The protein below binds the small molecule below.
Small molecule (SMILES): CC(=O)N[C@@H]1[C@@H](O)[C@H](O)[C@@H](CO)O[C@H]1O

Sequence of chain 1.B:
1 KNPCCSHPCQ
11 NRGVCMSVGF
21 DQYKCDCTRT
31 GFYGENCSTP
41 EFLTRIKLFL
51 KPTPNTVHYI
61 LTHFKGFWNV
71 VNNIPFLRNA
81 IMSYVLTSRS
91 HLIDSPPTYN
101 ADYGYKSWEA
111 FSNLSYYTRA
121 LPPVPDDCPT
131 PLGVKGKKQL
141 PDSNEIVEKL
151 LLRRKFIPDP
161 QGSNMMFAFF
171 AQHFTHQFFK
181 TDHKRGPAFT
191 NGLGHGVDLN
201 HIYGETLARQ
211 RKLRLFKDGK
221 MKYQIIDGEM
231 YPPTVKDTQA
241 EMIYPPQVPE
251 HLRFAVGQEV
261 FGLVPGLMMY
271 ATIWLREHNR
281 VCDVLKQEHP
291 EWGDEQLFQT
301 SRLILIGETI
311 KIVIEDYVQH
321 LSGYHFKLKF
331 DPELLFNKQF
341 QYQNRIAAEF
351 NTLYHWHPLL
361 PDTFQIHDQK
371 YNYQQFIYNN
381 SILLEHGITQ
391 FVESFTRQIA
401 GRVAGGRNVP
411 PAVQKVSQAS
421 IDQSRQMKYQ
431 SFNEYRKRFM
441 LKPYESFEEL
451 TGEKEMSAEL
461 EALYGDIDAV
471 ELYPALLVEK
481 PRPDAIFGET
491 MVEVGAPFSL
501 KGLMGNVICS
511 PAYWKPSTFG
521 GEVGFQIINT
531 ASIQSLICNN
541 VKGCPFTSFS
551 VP

Binding-site contacts:
Ligand atom C3 contacts residue ASN36 of chain 1.B at 3.8 Å.
Ligand atom C8 contacts residue GLU35 of chain 1.B at 4.0 Å.
Ligand atom O5 contacts residue TYR23 of chain 1.B at 3.2 Å (h-bond).
Ligand atom N2 contacts residue ASN36 of chain 1.B at 3.1 Å (h-bond).
Ligand atom C5 contacts residue ASN36 of chain 1.B at 3.6 Å.
Ligand atom O5 contacts residue GLU35 of chain 1.B at 4.2 Å.
Ligand atom C1 contacts residue ASN36 of chain 1.B at 1.4 Å.
Ligand atom C6 contacts residue TYR23 of chain 1.B at 4.0 Å (hydrophobic).
Ligand atom N2 contacts residue GLU35 of chain 1.B at 3.2 Å (salt-bridge).
Ligand atom C1 contacts residue GLU35 of chain 1.B at 3.2 Å.
Ligand atom C2 contacts residue ASN36 of chain 1.B at 2.5 Å.
Ligand atom C3 contacts residue GLU35 of chain 1.B at 4.0 Å.
Ligand atom O5 contacts residue ASN36 of chain 1.B at 2.3 Å (h-bond).
Ligand atom C2 contacts residue GLU35 of chain 1.B at 3.6 Å.
Ligand atom C7 contacts residue ASN36 of chain 1.B at 3.3 Å.
Ligand atom C1 contacts residue TYR23 of chain 1.B at 3.3 Å (hydrophobic).
Ligand atom C5 contacts residue TYR23 of chain 1.B at 3.5 Å (hydrophobic).
Ligand atom C4 contacts residue ASN36 of chain 1.B at 4.2 Å.
Ligand atom C7 contacts residue GLU35 of chain 1.B at 4.0 Å.
Ligand atom C5 contacts residue GLU35 of chain 1.B at 4.3 Å.
Ligand atom O7 contacts residue ASN36 of chain 1.B at 3.0 Å (h-bond).